Sequence of chain 1.D:
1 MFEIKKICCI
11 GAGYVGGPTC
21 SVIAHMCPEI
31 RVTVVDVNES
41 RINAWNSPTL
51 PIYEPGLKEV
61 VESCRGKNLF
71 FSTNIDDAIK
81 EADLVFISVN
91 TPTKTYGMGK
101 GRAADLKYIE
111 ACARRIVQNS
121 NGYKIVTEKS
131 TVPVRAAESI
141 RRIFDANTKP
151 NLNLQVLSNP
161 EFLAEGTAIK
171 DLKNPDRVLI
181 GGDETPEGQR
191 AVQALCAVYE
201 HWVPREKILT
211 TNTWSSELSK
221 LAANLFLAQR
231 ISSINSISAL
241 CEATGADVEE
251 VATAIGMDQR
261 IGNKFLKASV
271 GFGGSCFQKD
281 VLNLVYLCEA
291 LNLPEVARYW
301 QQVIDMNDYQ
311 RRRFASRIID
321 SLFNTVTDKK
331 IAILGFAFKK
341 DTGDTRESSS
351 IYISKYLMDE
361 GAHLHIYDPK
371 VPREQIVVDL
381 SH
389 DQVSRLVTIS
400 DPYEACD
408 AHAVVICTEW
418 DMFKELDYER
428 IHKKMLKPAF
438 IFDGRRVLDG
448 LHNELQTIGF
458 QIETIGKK

The small molecule below binds the protein below.
Small molecule (SMILES): O=c1ccn([C@@H]2O[C@H](CO[P](=O)(O)O[P](=O)(O)O[C@H]3O[C@H](CO)[C@@H](O)[C@H](O)[C@H]3O)[C@@H](O)[C@H]2O)c(=O)[nH]1

Sequence of chain 1.C:
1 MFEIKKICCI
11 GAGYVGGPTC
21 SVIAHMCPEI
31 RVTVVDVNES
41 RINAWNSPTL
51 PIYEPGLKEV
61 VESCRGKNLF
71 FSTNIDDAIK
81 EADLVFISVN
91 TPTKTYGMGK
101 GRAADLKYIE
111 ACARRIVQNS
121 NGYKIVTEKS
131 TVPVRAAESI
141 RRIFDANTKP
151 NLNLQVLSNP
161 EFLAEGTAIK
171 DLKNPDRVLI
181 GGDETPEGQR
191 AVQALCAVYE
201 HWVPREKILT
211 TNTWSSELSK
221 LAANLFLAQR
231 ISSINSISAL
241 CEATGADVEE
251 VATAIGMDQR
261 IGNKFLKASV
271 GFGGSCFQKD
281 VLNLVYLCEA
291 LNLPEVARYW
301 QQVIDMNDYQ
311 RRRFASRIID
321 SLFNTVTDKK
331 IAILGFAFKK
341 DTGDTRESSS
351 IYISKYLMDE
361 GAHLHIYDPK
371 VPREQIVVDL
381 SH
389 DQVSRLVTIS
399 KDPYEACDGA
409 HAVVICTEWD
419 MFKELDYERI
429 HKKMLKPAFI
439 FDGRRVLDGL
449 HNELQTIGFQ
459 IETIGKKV

Binding-site contacts:
Ligand atom C6 contacts residue ILE231 of chain 1.C at 3.5 Å (hydrophobic).
Ligand atom O4C contacts residue PHE272 of chain 1.C at 3.3 Å.
Ligand atom O2A contacts residue PHE265 of chain 1.C at 3.0 Å.
Ligand atom N3 contacts residue LYS267 of chain 1.C at 2.8 Å (salt-bridge).
Ligand atom O2B contacts residue ALA164 of chain 1.C at 3.4 Å.
Ligand atom C4' contacts residue LEU163 of chain 1.C at 3.5 Å (hydrophobic).
Ligand atom O2 contacts residue ILE231 of chain 1.C at 3.6 Å.
Ligand atom O4' contacts residue LEU163 of chain 1.C at 2.8 Å (h-bond).
Ligand atom O4' contacts residue LYS220 of chain 1.C at 3.2 Å (salt-bridge).
Ligand atom N1 contacts residue ILE231 of chain 1.C at 3.4 Å.
Ligand atom O3B contacts residue ALA164 of chain 1.C at 3.4 Å.
Ligand atom C3' contacts residue PHE162 of chain 1.C at 3.3 Å (hydrophobic).
Ligand atom O2 contacts residue SER269 of chain 1.C at 2.8 Å (h-bond).
Ligand atom O4' contacts residue NAI1 of chain 1.J at 3.5 Å.
Ligand atom O4 contacts residue LYS267 of chain 1.C at 3.0 Å (salt-bridge).
Ligand atom O2' contacts residue ARG260 of chain 1.D at 2.8 Å (salt-bridge).
Ligand atom O2 contacts residue LYS267 of chain 1.C at 3.6 Å.
Ligand atom O4C contacts residue ILE231 of chain 1.C at 3.2 Å.
Ligand atom O1A contacts residue LYS339 of chain 1.C at 2.3 Å (salt-bridge).
Ligand atom C6' contacts residue CYS276 of chain 1.C at 3.5 Å (hydrophobic).
Ligand atom C2 contacts residue LYS267 of chain 1.C at 3.6 Å.
Ligand atom O2B contacts residue LYS339 of chain 1.C at 3.6 Å.
Ligand atom O6' contacts residue LYS220 of chain 1.C at 2.9 Å (salt-bridge).
Ligand atom C5' contacts residue LEU163 of chain 1.C at 3.6 Å (hydrophobic).
Ligand atom O3C contacts residue GLY273 of chain 1.C at 3.1 Å (h-bond).
Ligand atom O3' contacts residue ARG260 of chain 1.D at 3.0 Å (salt-bridge).
Ligand atom O4 contacts residue PHE265 of chain 1.C at 3.2 Å.
Ligand atom O4' contacts residue PHE162 of chain 1.C at 3.0 Å.
Ligand atom O2B contacts residue GLU165 of chain 1.C at 2.6 Å (salt-bridge).
Ligand atom O3' contacts residue PHE162 of chain 1.C at 2.9 Å (h-bond).
Ligand atom O4 contacts residue LEU266 of chain 1.C at 3.5 Å (h-bond).
Ligand atom C4' contacts residue LYS220 of chain 1.C at 3.4 Å.
Ligand atom C3C contacts residue PHE338 of chain 1.C at 3.4 Å (hydrophobic).
Ligand atom O3C contacts residue PHE338 of chain 1.C at 2.5 Å (h-bond).
Ligand atom C3' contacts residue LEU163 of chain 1.C at 3.6 Å (hydrophobic).
Ligand atom O6' contacts residue CYS276 of chain 1.C at 3.3 Å.
Ligand atom C6' contacts residue NAI1 of chain 1.J at 3.4 Å.
Ligand atom O2C contacts residue PHE338 of chain 1.C at 3.3 Å (h-bond).
Ligand atom O2C contacts residue ARG442 of chain 1.C at 2.6 Å (salt-bridge).
Ligand atom O6' contacts residue ASN224 of chain 1.C at 2.7 Å (h-bond).